Sequence of chain 1.DB:
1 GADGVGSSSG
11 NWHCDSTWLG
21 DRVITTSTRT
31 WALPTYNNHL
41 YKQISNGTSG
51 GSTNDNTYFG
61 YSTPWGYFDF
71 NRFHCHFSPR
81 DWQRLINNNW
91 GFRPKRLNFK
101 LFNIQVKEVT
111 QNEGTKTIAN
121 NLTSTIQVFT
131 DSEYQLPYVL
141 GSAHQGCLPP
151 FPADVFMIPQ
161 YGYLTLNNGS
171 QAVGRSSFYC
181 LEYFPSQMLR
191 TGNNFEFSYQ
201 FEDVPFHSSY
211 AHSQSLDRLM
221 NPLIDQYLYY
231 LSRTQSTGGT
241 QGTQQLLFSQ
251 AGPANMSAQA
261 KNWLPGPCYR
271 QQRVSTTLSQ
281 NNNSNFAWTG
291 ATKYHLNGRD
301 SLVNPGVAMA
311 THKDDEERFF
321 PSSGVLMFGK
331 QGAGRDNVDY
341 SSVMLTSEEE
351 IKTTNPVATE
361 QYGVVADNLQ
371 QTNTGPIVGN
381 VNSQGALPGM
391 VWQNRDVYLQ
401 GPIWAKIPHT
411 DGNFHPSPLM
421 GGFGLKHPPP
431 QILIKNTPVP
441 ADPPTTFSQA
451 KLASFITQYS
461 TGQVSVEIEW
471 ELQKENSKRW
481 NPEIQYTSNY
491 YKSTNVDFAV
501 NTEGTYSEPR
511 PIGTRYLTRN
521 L

Binding-site contacts:
Ligand atom N1 contacts residue GLY424 of chain 1.DB at 3.9 Å.
Ligand atom N7 contacts residue HIS415 of chain 1.DB at 3.0 Å (h-bond).
Ligand atom N1 contacts residue PRO205 of chain 1.DB at 4.0 Å.
Ligand atom C5' contacts residue DC1 of chain 1.OF at 3.8 Å.
Ligand atom C5 contacts residue PRO416 of chain 1.DB at 3.2 Å (hydrophobic).
Ligand atom N6 contacts residue SER417 of chain 1.DB at 3.5 Å.
Ligand atom O5' contacts residue DC1 of chain 1.OF at 2.5 Å (h-bond).
Ligand atom C2 contacts residue PRO205 of chain 1.DB at 4.0 Å (hydrophobic).
Ligand atom P contacts residue DC1 of chain 1.OF at 1.6 Å.
Ligand atom C8 contacts residue PRO416 of chain 1.DB at 4.5 Å (hydrophobic).
Ligand atom O4' contacts residue DC1 of chain 1.OF at 4.2 Å.
Ligand atom C5 contacts residue HIS415 of chain 1.DB at 4.3 Å.
Ligand atom N3 contacts residue PRO205 of chain 1.DB at 4.4 Å.
Ligand atom C6 contacts residue PRO416 of chain 1.DB at 2.9 Å (hydrophobic).
Ligand atom C2' contacts residue PRO416 of chain 1.DB at 4.5 Å (hydrophobic).
Ligand atom N6 contacts residue PRO416 of chain 1.DB at 2.8 Å (h-bond).
Ligand atom C5 contacts residue PRO205 of chain 1.DB at 4.2 Å (hydrophobic).
Ligand atom C4 contacts residue PRO416 of chain 1.DB at 4.0 Å (hydrophobic).
Ligand atom OP2 contacts residue ASP411 of chain 1.CB at 4.2 Å.
Ligand atom OP2 contacts residue DC1 of chain 1.OF at 2.5 Å (h-bond).
Ligand atom N7 contacts residue PRO416 of chain 1.DB at 3.7 Å.
Ligand atom OP1 contacts residue DC1 of chain 1.OF at 2.5 Å (h-bond).
Ligand atom C2 contacts residue PRO416 of chain 1.DB at 4.2 Å (hydrophobic).
Ligand atom N3 contacts residue PRO416 of chain 1.DB at 4.1 Å.
Ligand atom N1 contacts residue PRO416 of chain 1.DB at 3.4 Å (h-bond).
Ligand atom N6 contacts residue PRO205 of chain 1.DB at 4.2 Å.
Ligand atom C2 contacts residue GLY424 of chain 1.DB at 4.1 Å.
Ligand atom C6 contacts residue PRO205 of chain 1.DB at 3.9 Å (hydrophobic).
Ligand atom C8 contacts residue HIS415 of chain 1.DB at 3.3 Å.
Ligand atom N6 contacts residue ASN394 of chain 1.DB at 4.3 Å.
Ligand atom N9 contacts residue PRO416 of chain 1.DB at 4.3 Å.

This small molecule binds to this protein.
Small molecule (SMILES): Nc1ncnc2c1ncn2[C@H]1C[C@H](O)[C@@H](COP(=O)(O)O)O1

Sequence of chain 1.CB:
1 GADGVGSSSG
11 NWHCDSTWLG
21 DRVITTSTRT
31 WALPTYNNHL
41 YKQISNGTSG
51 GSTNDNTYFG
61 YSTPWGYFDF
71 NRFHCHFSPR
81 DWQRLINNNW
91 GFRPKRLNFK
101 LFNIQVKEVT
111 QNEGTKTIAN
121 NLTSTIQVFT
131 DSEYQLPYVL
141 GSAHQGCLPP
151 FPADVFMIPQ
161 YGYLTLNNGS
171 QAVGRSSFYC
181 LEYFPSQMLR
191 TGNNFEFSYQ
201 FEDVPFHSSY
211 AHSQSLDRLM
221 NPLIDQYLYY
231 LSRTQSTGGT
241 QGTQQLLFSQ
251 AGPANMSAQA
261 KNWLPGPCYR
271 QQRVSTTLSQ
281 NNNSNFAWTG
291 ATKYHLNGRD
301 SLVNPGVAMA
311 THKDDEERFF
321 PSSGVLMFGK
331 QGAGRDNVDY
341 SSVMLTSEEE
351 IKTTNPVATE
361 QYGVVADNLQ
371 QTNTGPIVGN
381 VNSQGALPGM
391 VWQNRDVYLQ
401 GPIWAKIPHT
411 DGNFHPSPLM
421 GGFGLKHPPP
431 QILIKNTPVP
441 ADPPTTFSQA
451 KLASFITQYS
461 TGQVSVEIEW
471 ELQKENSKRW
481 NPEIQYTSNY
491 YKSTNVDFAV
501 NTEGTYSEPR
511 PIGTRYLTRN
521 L